Sequence of chain 1.A:
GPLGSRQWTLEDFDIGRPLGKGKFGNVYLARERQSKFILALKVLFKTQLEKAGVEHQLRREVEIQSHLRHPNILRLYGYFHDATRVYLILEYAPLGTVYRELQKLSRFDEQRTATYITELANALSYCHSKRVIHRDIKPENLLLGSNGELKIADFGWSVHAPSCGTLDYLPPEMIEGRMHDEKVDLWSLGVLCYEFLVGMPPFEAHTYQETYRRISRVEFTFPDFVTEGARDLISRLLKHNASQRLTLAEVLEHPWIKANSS

The protein below binds the small molecule below.
Small molecule (SMILES): O=C(Nc1cccc(C(F)(F)F)c1)Nc1ncc(CCNc2ncnc3ccsc23)s1

Binding-site contacts:
Ligand atom F26 contacts residue LEU59 of chain 1.A at 3.3 Å.
Ligand atom C17 contacts residue GLY157 of chain 1.A at 3.8 Å.
Ligand atom C15 contacts residue GLU62 of chain 1.A at 3.5 Å.
Ligand atom C31 contacts residue LEU91 of chain 1.A at 3.6 Å (hydrophobic).
Ligand atom N30 contacts residue LEU91 of chain 1.A at 3.7 Å.
Ligand atom N30 contacts residue GLU62 of chain 1.A at 3.8 Å.
Ligand atom O16 contacts residue LYS43 of chain 1.A at 3.1 Å (salt-bridge).
Ligand atom C14 contacts residue ASP155 of chain 1.A at 3.3 Å.
Ligand atom C11 contacts residue VAL28 of chain 1.A at 3.7 Å (hydrophobic).
Ligand atom F25 contacts residue GLN58 of chain 1.A at 3.6 Å.
Ligand atom C7 contacts residue GLU92 of chain 1.A at 3.1 Å.
Ligand atom N13 contacts residue ASP155 of chain 1.A at 3.6 Å (salt-bridge).
Ligand atom C19 contacts residue PHE25 of chain 1.A at 3.8 Å (hydrophobic).
Ligand atom C14 contacts residue GLU62 of chain 1.A at 3.7 Å.
Ligand atom C12 contacts residue LEU144 of chain 1.A at 3.8 Å (hydrophobic).
Ligand atom F24 contacts residue VAL55 of chain 1.A at 3.3 Å.
Ligand atom C20 contacts residue PHE25 of chain 1.A at 3.7 Å (hydrophobic).
Ligand atom C4 contacts residue LEU144 of chain 1.A at 3.8 Å (hydrophobic).
Ligand atom C7 contacts residue ALA94 of chain 1.A at 3.6 Å (hydrophobic).
Ligand atom O16 contacts residue ASP155 of chain 1.A at 3.7 Å.
Ligand atom F26 contacts residue GLY157 of chain 1.A at 3.7 Å.
Ligand atom C31 contacts residue ALA154 of chain 1.A at 3.6 Å (hydrophobic).
Ligand atom F25 contacts residue VAL55 of chain 1.A at 3.4 Å.
Ligand atom F26 contacts residue GLN58 of chain 1.A at 3.5 Å.
Ligand atom N10 contacts residue VAL28 of chain 1.A at 3.8 Å.
Ligand atom C7 contacts residue ALA41 of chain 1.A at 3.7 Å (hydrophobic).
Ligand atom C29 contacts residue ASP155 of chain 1.A at 3.7 Å.
Ligand atom C17 contacts residue GLU62 of chain 1.A at 3.3 Å.
Ligand atom N6 contacts residue ALA94 of chain 1.A at 3.2 Å (h-bond).
Ligand atom C9 contacts residue LEU144 of chain 1.A at 3.7 Å (hydrophobic).
Ligand atom N13 contacts residue GLU62 of chain 1.A at 3.0 Å (salt-bridge).
Ligand atom C17 contacts residue LEU59 of chain 1.A at 3.7 Å (hydrophobic).
Ligand atom N22 contacts residue GLU62 of chain 1.A at 2.8 Å (salt-bridge).
Ligand atom C29 contacts residue GLU62 of chain 1.A at 3.8 Å.
Ligand atom F24 contacts residue LEU50 of chain 1.A at 3.4 Å.
Ligand atom N30 contacts residue ASP155 of chain 1.A at 3.5 Å (salt-bridge).
Ligand atom N8 contacts residue LEU144 of chain 1.A at 3.7 Å.
Ligand atom N22 contacts residue ASP155 of chain 1.A at 3.1 Å (salt-bridge).
Ligand atom C15 contacts residue ASP155 of chain 1.A at 3.5 Å.
Ligand atom C2 contacts residue ALA94 of chain 1.A at 3.4 Å (hydrophobic).